Binding-site contacts:
Ligand atom C3 contacts residue SER369 of chain 1.A at 4.5 Å.
Ligand atom O7 contacts residue ASN367 of chain 1.A at 3.6 Å.
Ligand atom O5 contacts residue ASN367 of chain 1.A at 2.4 Å (h-bond).
Ligand atom C1 contacts residue SER369 of chain 1.A at 4.1 Å.
Ligand atom C5 contacts residue TYR370 of chain 1.A at 4.0 Å (hydrophobic).
Ligand atom C1 contacts residue ASN367 of chain 1.A at 1.4 Å.
Ligand atom C7 contacts residue ASN367 of chain 1.A at 3.5 Å.
Ligand atom N2 contacts residue ASN367 of chain 1.A at 2.9 Å (h-bond).
Ligand atom C6 contacts residue TYR370 of chain 1.A at 3.9 Å (hydrophobic).
Ligand atom C8 contacts residue ASN367 of chain 1.A at 3.5 Å.
Ligand atom C8 contacts residue GLN349 of chain 1.A at 3.9 Å.
Ligand atom C2 contacts residue ASN367 of chain 1.A at 2.4 Å.
Ligand atom O5 contacts residue TYR370 of chain 1.A at 3.7 Å.
Ligand atom C1 contacts residue TYR370 of chain 1.A at 4.0 Å (hydrophobic).
Ligand atom N2 contacts residue SER369 of chain 1.A at 4.4 Å.
Ligand atom C4 contacts residue ASN367 of chain 1.A at 4.2 Å.
Ligand atom C5 contacts residue ASN367 of chain 1.A at 3.6 Å.
Ligand atom C3 contacts residue ASN367 of chain 1.A at 3.8 Å.

Sequence of chain 1.A:
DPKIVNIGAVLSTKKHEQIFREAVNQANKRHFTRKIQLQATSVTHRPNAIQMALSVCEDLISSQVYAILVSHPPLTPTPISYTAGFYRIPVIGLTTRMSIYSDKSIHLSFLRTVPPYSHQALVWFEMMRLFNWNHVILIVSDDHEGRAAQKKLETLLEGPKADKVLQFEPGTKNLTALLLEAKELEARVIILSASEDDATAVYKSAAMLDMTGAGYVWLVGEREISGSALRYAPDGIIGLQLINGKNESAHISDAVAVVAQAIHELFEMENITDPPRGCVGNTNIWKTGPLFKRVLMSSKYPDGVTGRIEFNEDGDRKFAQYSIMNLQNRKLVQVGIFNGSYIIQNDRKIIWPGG

This small molecule binds to this protein.
Small molecule (SMILES): CC(=O)N[C@H]1[C@H](O[C@H]2[C@H](O)[C@@H](NC(C)=O)CO[C@@H]2CO)O[C@H](CO)[C@@H](O[C@@H]2O[C@H](CO[C@H]3O[C@H](CO)[C@@H](O)[C@H](O)[C@@H]3O)[C@@H](O)[C@H](O[C@H]3O[C@H](CO)[C@@H](O)[C@H](O)[C@@H]3O)[C@@H]2O)[C@@H]1O